Sequence of chain 1.C:
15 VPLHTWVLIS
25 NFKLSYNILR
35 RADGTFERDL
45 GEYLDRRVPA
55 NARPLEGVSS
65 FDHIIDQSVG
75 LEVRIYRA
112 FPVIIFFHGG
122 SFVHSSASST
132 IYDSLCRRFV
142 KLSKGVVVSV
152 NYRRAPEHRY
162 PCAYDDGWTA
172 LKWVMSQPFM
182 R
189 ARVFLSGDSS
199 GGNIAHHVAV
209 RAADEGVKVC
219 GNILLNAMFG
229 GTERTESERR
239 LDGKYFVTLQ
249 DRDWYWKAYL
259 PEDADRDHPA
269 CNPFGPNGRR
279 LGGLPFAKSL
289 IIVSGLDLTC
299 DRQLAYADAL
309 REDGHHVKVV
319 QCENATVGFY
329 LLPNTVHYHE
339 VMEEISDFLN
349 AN

Binding-site contacts:
Ligand atom C2 contacts residue PHE26 of chain 1.C at 3.8 Å (hydrophobic).
Ligand atom C18 contacts residue ASP196 of chain 1.C at 3.4 Å.
Ligand atom C12 contacts residue PHE244 of chain 1.C at 3.7 Å (hydrophobic).
Ligand atom C19 contacts residue GLY326 of chain 1.C at 4.1 Å.
Ligand atom C14 contacts residue ARG250 of chain 1.C at 4.0 Å.
Ligand atom C17 contacts residue ASP249 of chain 1.C at 3.7 Å.
Ligand atom O71 contacts residue GLY121 of chain 1.C at 3.0 Å (h-bond).
Ligand atom O72 contacts residue SER197 of chain 1.C at 2.9 Å (h-bond).
Ligand atom C16 contacts residue ARG250 of chain 1.C at 3.5 Å.
Ligand atom C17 contacts residue ARG250 of chain 1.C at 3.6 Å.
Ligand atom O92 contacts residue ILE23 of chain 1.C at 3.9 Å.
Ligand atom C7 contacts residue SER122 of chain 1.C at 3.2 Å.
Ligand atom C14 contacts residue VAL245 of chain 1.C at 3.6 Å (hydrophobic).
Ligand atom C17 contacts residue TYR253 of chain 1.C at 3.5 Å (hydrophobic).
Ligand atom O91 contacts residue VAL325 of chain 1.C at 3.5 Å.
Ligand atom C11 contacts residue ILE23 of chain 1.C at 3.8 Å (hydrophobic).
Ligand atom C18 contacts residue TYR133 of chain 1.C at 3.3 Å (hydrophobic).
Ligand atom C7 contacts residue SER197 of chain 1.C at 3.3 Å.
Ligand atom C3 contacts residue ILE132 of chain 1.C at 3.8 Å (hydrophobic).
Ligand atom O71 contacts residue SER122 of chain 1.C at 2.9 Å (h-bond).
Ligand atom C17 contacts residue ARG34 of chain 1.C at 3.7 Å.
Ligand atom C18 contacts residue SER197 of chain 1.C at 4.0 Å.
Ligand atom C4 contacts residue TYR133 of chain 1.C at 4.0 Å (hydrophobic).
Ligand atom C13 contacts residue ARG250 of chain 1.C at 4.0 Å.
Ligand atom C17 contacts residue TYR30 of chain 1.C at 4.0 Å (hydrophobic).
Ligand atom C18 contacts residue TYR328 of chain 1.C at 3.6 Å (hydrophobic).
Ligand atom O72 contacts residue ARG250 of chain 1.C at 3.8 Å.
Ligand atom O72 contacts residue SER122 of chain 1.C at 3.2 Å (h-bond).
Ligand atom O31 contacts residue TYR133 of chain 1.C at 2.7 Å (h-bond).
Ligand atom O91 contacts residue GLY326 of chain 1.C at 2.9 Å (h-bond).
Ligand atom C13 contacts residue VAL245 of chain 1.C at 4.0 Å (hydrophobic).
Ligand atom C15 contacts residue ARG250 of chain 1.C at 3.6 Å.
Ligand atom O71 contacts residue SER197 of chain 1.C at 3.1 Å (h-bond).
Ligand atom O31 contacts residue ILE132 of chain 1.C at 3.6 Å.
Ligand atom C15 contacts residue SER122 of chain 1.C at 3.8 Å.
Ligand atom C2 contacts residue ILE132 of chain 1.C at 3.8 Å (hydrophobic).
Ligand atom C3 contacts residue LEU329 of chain 1.C at 4.0 Å (hydrophobic).
Ligand atom C3 contacts residue TYR133 of chain 1.C at 3.4 Å (hydrophobic).
Ligand atom C1 contacts residue PHE26 of chain 1.C at 3.4 Å (hydrophobic).
Ligand atom O92 contacts residue VAL325 of chain 1.C at 4.0 Å.

A small-molecule ligand and the protein it binds are described below.
Small molecule (SMILES): C=C1C[C@]23C[C@H]1CC[C@H]2[C@@]12CC[C@H](O)[C@@](C)(C(=O)O1)[C@H]2[C@@H]3C(=O)O